This protein binds this small molecule.
Small molecule (SMILES): C[C@H](CC(=O)O)c1nn(C)c2nc(N)[nH]c(=O)c2c1=O

Binding-site contacts:
Ligand atom O3 contacts residue PHE209 of chain 2.A at 3.9 Å.
Ligand atom O1 contacts residue LYS240 of chain 2.A at 2.5 Å (salt-bridge).
Ligand atom C4 contacts residue ASP121 of chain 2.A at 3.1 Å.
Ligand atom C4 contacts residue ASN140 of chain 2.A at 3.6 Å.
Ligand atom C10 contacts residue MET165 of chain 2.A at 3.6 Å (hydrophobic).
Ligand atom C5 contacts residue ARG274 of chain 2.A at 3.5 Å.
Ligand atom N5 contacts residue ILE142 of chain 2.A at 3.5 Å.
Ligand atom C2 contacts residue ARG274 of chain 2.A at 3.3 Å.
Ligand atom C8 contacts residue ILE142 of chain 2.A at 3.6 Å (hydrophobic).
Ligand atom O2 contacts residue ARG274 of chain 2.A at 2.9 Å (salt-bridge).
Ligand atom C4 contacts residue ARG274 of chain 2.A at 3.8 Å.
Ligand atom N4 contacts residue ARG274 of chain 2.A at 3.8 Å.
Ligand atom N1 contacts residue ASP204 of chain 2.A at 3.0 Å (salt-bridge).
Ligand atom O3 contacts residue GLY236 of chain 2.A at 3.3 Å (h-bond).
Ligand atom C7 contacts residue ASP204 of chain 2.A at 3.3 Å.
Ligand atom O1 contacts residue PHE209 of chain 2.A at 3.3 Å.
Ligand atom C7 contacts residue ARG274 of chain 2.A at 3.9 Å.
Ligand atom N1 contacts residue ILE163 of chain 2.A at 3.5 Å.
Ligand atom C4 contacts residue ILE142 of chain 2.A at 3.4 Å (hydrophobic).
Ligand atom C7 contacts residue MET165 of chain 2.A at 3.9 Å (hydrophobic).
Ligand atom N5 contacts residue ARG274 of chain 2.A at 3.5 Å.
Ligand atom N4 contacts residue ASN140 of chain 2.A at 3.0 Å (h-bond).
Ligand atom C3 contacts residue LYS240 of chain 2.A at 3.8 Å.
Ligand atom N2 contacts residue MET165 of chain 2.A at 3.5 Å (h-bond).
Ligand atom C7 contacts residue ASN140 of chain 2.A at 3.3 Å.
Ligand atom N4 contacts residue ILE142 of chain 2.A at 3.7 Å.
Ligand atom C3 contacts residue PHE209 of chain 2.A at 3.6 Å (hydrophobic).
Ligand atom C5 contacts residue PHE209 of chain 2.A at 3.8 Å (hydrophobic).
Ligand atom C3 contacts residue ARG274 of chain 2.A at 3.3 Å.
Ligand atom O1 contacts residue ARG274 of chain 2.A at 3.9 Å.
Ligand atom N1 contacts residue ASN140 of chain 2.A at 2.5 Å (h-bond).
Ligand atom O4 contacts residue ARG274 of chain 2.A at 3.2 Å (salt-bridge).
Ligand atom C9 contacts residue ARG274 of chain 2.A at 3.4 Å.
Ligand atom C6 contacts residue PHE209 of chain 2.A at 3.3 Å (hydrophobic).
Ligand atom C10 contacts residue ASP204 of chain 2.A at 3.9 Å.
Ligand atom C8 contacts residue ARG274 of chain 2.A at 3.6 Å.
Ligand atom N3 contacts residue ARG274 of chain 2.A at 3.5 Å (salt-bridge).
Ligand atom O3 contacts residue LYS240 of chain 2.A at 3.6 Å.
Ligand atom N2 contacts residue ASP204 of chain 2.A at 2.7 Å (salt-bridge).
Ligand atom N1 contacts residue LEU234 of chain 2.A at 3.4 Å.

Sequence of chain 2.A:
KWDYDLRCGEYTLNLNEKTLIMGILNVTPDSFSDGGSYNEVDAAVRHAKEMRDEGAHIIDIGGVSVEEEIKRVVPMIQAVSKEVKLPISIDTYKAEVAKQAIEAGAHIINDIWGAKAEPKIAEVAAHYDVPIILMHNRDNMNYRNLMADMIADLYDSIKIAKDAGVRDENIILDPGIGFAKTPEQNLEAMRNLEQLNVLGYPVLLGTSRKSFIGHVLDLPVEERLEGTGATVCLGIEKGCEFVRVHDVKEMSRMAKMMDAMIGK